Sequence of chain 1.A:
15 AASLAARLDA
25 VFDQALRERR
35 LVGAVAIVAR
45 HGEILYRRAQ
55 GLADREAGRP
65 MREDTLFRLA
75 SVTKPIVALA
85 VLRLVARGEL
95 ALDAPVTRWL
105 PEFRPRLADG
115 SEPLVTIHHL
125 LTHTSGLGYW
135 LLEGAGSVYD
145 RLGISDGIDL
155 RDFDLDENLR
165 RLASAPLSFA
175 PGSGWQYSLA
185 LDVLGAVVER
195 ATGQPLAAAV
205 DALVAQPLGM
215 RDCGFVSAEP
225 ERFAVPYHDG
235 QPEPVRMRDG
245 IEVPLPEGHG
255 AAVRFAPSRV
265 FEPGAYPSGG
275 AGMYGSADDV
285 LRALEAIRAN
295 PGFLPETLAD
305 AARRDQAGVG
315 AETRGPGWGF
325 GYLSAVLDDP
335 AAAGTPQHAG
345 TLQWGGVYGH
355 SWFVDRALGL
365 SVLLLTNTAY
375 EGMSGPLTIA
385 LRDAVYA

Binding-site contacts:
Ligand atom O1P contacts residue SER75 of chain 1.A at 2.6 Å (h-bond).
Ligand atom O3P contacts residue GLY350 of chain 1.A at 3.3 Å.
Ligand atom C1 contacts residue LEU135 of chain 1.A at 4.1 Å (hydrophobic).
Ligand atom C3' contacts residue TYR181 of chain 1.A at 3.9 Å (hydrophobic).
Ligand atom P contacts residue TYR181 of chain 1.A at 3.8 Å.
Ligand atom O2P contacts residue SER75 of chain 1.A at 2.6 Å (h-bond).
Ligand atom C3 contacts residue GLY274 of chain 1.A at 4.0 Å.
Ligand atom O3P contacts residue SER75 of chain 1.A at 2.7 Å (h-bond).
Ligand atom C3' contacts residue SER75 of chain 1.A at 4.2 Å.
Ligand atom C3 contacts residue ALA275 of chain 1.A at 3.3 Å (hydrophobic).
Ligand atom C1' contacts residue TYR181 of chain 1.A at 3.1 Å (hydrophobic).
Ligand atom C3' contacts residue TRP348 of chain 1.A at 3.4 Å (hydrophobic).
Ligand atom C3' contacts residue GLY350 of chain 1.A at 4.4 Å.
Ligand atom C1 contacts residue TYR133 of chain 1.A at 3.9 Å (hydrophobic).
Ligand atom O3P contacts residue ALA74 of chain 1.A at 3.1 Å.
Ligand atom C1' contacts residue SER75 of chain 1.A at 3.4 Å.
Ligand atom C3 contacts residue ASP150 of chain 1.A at 3.8 Å.
Ligand atom C3 contacts residue SER75 of chain 1.A at 3.5 Å.
Ligand atom C3 contacts residue LYS78 of chain 1.A at 4.3 Å.
Ligand atom O1P contacts residue VAL351 of chain 1.A at 3.6 Å.
Ligand atom C2' contacts residue VAL351 of chain 1.A at 4.2 Å (hydrophobic).
Ligand atom C3 contacts residue TYR133 of chain 1.A at 3.8 Å (hydrophobic).
Ligand atom C1 contacts residue LYS78 of chain 1.A at 4.4 Å.
Ligand atom P contacts residue VAL351 of chain 1.A at 3.9 Å.
Ligand atom C2 contacts residue TYR133 of chain 1.A at 4.4 Å (hydrophobic).
Ligand atom P contacts residue SER75 of chain 1.A at 1.6 Å.
Ligand atom O1P contacts residue TYR181 of chain 1.A at 4.3 Å.
Ligand atom P contacts residue GLY350 of chain 1.A at 4.3 Å.
Ligand atom O2P contacts residue VAL351 of chain 1.A at 3.7 Å.
Ligand atom O2P contacts residue GLY350 of chain 1.A at 3.9 Å.
Ligand atom O2P contacts residue GLY349 of chain 1.A at 4.1 Å.
Ligand atom C3' contacts residue GLY349 of chain 1.A at 3.8 Å.
Ligand atom C3 contacts residue ILE152 of chain 1.A at 3.9 Å (hydrophobic).
Ligand atom O2P contacts residue TYR181 of chain 1.A at 3.7 Å.
Ligand atom O3P contacts residue VAL351 of chain 1.A at 2.7 Å (h-bond).
Ligand atom C2 contacts residue LEU135 of chain 1.A at 3.3 Å (hydrophobic).
Ligand atom C2 contacts residue ASP150 of chain 1.A at 4.2 Å.
Ligand atom C1 contacts residue SER75 of chain 1.A at 3.4 Å.
Ligand atom C1' contacts residue TRP348 of chain 1.A at 3.9 Å (hydrophobic).
Ligand atom C2' contacts residue TYR181 of chain 1.A at 3.3 Å (hydrophobic).

This small molecule binds to this protein.
Small molecule (SMILES): CC(C)O[PH](=O)OC(C)C